The small molecule below binds the protein below.
Small molecule (SMILES): Cc1cn([C@H]2C[C@H](O)[C@@H](CO[P](=O)(O)O[P](=O)(O)O[C@H]3O[C@H](CO)[C@@H](O)[C@H](O)[C@H]3O)O2)c(=O)[nH]c1=O

Binding-site contacts:
Ligand atom O4' contacts residue PHE221 of chain 1.A at 3.4 Å.
Ligand atom O4 contacts residue LYS11 of chain 1.A at 3.6 Å.
Ligand atom O4' contacts residue TYR224 of chain 1.A at 3.2 Å.
Ligand atom C21 contacts residue GLN225 of chain 1.A at 3.5 Å.
Ligand atom O3 contacts residue GLU79 of chain 1.A at 2.9 Å.
Ligand atom O41 contacts residue GLN225 of chain 1.A at 3.6 Å.
Ligand atom O41 contacts residue LEU199 of chain 1.A at 3.4 Å.
Ligand atom N31 contacts residue GLN225 of chain 1.A at 2.7 Å (h-bond).
Ligand atom O6 contacts residue ARG194 of chain 1.A at 3.0 Å (salt-bridge).
Ligand atom C3 contacts residue GLU79 of chain 1.A at 3.4 Å.
Ligand atom O3 contacts residue 1YA1 of chain 1.C at 3.0 Å (h-bond).
Ligand atom O6 contacts residue ASP81 of chain 1.A at 3.7 Å.
Ligand atom N11 contacts residue TYR224 of chain 1.A at 3.5 Å.
Ligand atom O3' contacts residue PHE109 of chain 1.A at 3.5 Å.
Ligand atom O2 contacts residue 1YA1 of chain 1.C at 3.3 Å (h-bond).
Ligand atom C2 contacts residue 1YA1 of chain 1.C at 3.5 Å.
Ligand atom O5 contacts residue ARG194 of chain 1.A at 3.4 Å (salt-bridge).
Ligand atom O2P contacts residue LYS11 of chain 1.A at 2.8 Å (salt-bridge).
Ligand atom O4 contacts residue PHE80 of chain 1.A at 3.6 Å (h-bond).
Ligand atom O21 contacts residue GLN225 of chain 1.A at 3.0 Å (h-bond).
Ligand atom C41 contacts residue GLN225 of chain 1.A at 3.6 Å.
Ligand atom C5A contacts residue TYR224 of chain 1.A at 3.6 Å (hydrophobic).
Ligand atom O4 contacts residue ASN37 of chain 1.A at 3.1 Å (h-bond).
Ligand atom O4P contacts residue PHE109 of chain 1.A at 2.8 Å (h-bond).
Ligand atom O3' contacts residue THR110 of chain 1.A at 3.7 Å.
Ligand atom C4 contacts residue PHE80 of chain 1.A at 3.4 Å (hydrophobic).
Ligand atom N31 contacts residue TYR224 of chain 1.A at 3.2 Å.
Ligand atom C1' contacts residue PHE221 of chain 1.A at 3.5 Å (hydrophobic).
Ligand atom C4 contacts residue GLU79 of chain 1.A at 3.7 Å.
Ligand atom O2 contacts residue GLU79 of chain 1.A at 3.0 Å (salt-bridge).
Ligand atom C3 contacts residue PHE80 of chain 1.A at 3.6 Å (hydrophobic).
Ligand atom C41 contacts residue TYR224 of chain 1.A at 3.4 Å (hydrophobic).
Ligand atom C5' contacts residue TYR156 of chain 1.A at 3.6 Å (hydrophobic).
Ligand atom C21 contacts residue TYR224 of chain 1.A at 3.5 Å (hydrophobic).
Ligand atom O4P contacts residue VAL108 of chain 1.A at 3.4 Å.
Ligand atom O4 contacts residue GLU79 of chain 1.A at 2.8 Å (salt-bridge).
Ligand atom O3' contacts residue SER111 of chain 1.A at 3.6 Å (h-bond).
Ligand atom C51 contacts residue TYR224 of chain 1.A at 3.4 Å (hydrophobic).
Ligand atom O41 contacts residue TYR224 of chain 1.A at 3.7 Å.
Ligand atom O3 contacts residue PHE80 of chain 1.A at 2.8 Å (h-bond).

Sequence of chain 1.A:
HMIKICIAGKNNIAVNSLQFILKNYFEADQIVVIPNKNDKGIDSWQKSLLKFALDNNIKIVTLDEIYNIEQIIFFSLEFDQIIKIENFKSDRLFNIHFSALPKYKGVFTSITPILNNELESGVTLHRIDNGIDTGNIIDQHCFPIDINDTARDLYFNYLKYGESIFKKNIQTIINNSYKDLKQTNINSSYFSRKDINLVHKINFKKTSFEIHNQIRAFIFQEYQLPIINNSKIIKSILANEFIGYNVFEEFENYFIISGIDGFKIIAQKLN